Binding-site contacts:
Ligand atom C7 contacts residue ASN15 of chain 1.F at 3.1 Å.
Ligand atom C8 contacts residue ASN15 of chain 1.F at 4.3 Å.
Ligand atom C4 contacts residue ASN15 of chain 1.F at 4.3 Å.
Ligand atom O7 contacts residue ASN15 of chain 1.F at 3.1 Å (h-bond).
Ligand atom C3 contacts residue ASN15 of chain 1.F at 3.8 Å.
Ligand atom C5 contacts residue ASN15 of chain 1.F at 3.7 Å.
Ligand atom C2 contacts residue ASN15 of chain 1.F at 2.4 Å.
Ligand atom O5 contacts residue ASN15 of chain 1.F at 2.5 Å (h-bond).
Ligand atom N2 contacts residue ASN15 of chain 1.F at 2.8 Å (h-bond).
Ligand atom C1 contacts residue ASN15 of chain 1.F at 1.4 Å.

Sequence of chain 1.F:
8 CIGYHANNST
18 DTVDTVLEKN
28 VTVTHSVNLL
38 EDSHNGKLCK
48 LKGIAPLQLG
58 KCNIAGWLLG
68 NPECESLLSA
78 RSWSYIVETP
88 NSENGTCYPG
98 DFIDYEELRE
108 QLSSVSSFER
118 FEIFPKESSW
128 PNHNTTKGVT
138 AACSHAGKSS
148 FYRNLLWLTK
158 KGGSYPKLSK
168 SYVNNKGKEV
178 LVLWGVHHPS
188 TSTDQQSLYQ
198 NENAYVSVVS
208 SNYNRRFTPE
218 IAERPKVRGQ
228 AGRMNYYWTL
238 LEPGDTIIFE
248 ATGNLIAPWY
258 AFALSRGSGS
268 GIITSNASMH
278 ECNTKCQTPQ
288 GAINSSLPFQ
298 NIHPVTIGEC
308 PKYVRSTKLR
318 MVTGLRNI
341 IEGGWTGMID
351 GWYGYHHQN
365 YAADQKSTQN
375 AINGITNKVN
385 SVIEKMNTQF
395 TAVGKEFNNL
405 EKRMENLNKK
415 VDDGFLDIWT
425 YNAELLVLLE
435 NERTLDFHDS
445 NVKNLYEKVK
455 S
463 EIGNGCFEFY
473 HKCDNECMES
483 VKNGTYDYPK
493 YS

A protein and the small-molecule ligand that binds it are described below.
Small molecule (SMILES): CC(=O)N[C@@H]1[C@@H](O)[C@H](O)[C@@H](CO)O[C@H]1O